Sequence of chain 1.B:
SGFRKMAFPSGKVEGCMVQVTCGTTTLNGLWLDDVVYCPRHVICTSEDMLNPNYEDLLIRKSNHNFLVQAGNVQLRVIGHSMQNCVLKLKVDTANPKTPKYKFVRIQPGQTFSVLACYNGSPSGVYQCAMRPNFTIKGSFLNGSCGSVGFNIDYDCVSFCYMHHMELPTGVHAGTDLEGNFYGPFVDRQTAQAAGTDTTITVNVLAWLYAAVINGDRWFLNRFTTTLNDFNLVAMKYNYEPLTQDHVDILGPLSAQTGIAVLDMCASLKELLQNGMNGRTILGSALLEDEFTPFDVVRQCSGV

Sequence of chain 1.A:
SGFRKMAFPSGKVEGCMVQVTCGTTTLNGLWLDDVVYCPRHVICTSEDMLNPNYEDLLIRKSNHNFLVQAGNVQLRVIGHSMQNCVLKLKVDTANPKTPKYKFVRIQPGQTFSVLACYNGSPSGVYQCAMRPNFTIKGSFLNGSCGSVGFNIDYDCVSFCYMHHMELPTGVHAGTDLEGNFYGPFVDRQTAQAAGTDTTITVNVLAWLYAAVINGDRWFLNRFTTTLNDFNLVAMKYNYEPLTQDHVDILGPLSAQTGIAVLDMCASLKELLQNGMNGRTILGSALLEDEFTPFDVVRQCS

Binding-site contacts:
Ligand atom C13 contacts residue GLY143 of chain 1.A at 3.8 Å.
Ligand atom N23 contacts residue GLU166 of chain 1.A at 3.0 Å (salt-bridge).
Ligand atom O40 contacts residue HIS41 of chain 1.A at 2.7 Å (h-bond).
Ligand atom C31 contacts residue GLU166 of chain 1.A at 3.8 Å.
Ligand atom N38 contacts residue CYS145 of chain 1.A at 3.3 Å (h-bond).
Ligand atom N36 contacts residue CYS145 of chain 1.A at 3.7 Å.
Ligand atom C20 contacts residue HIS164 of chain 1.A at 3.7 Å.
Ligand atom O48 contacts residue HIS172 of chain 1.A at 3.7 Å.
Ligand atom N49 contacts residue PHE140 of chain 1.A at 3.1 Å (h-bond).
Ligand atom C31 contacts residue LEU167 of chain 1.A at 3.6 Å (hydrophobic).
Ligand atom C47 contacts residue GLU166 of chain 1.A at 3.7 Å.
Ligand atom O22 contacts residue GLU166 of chain 1.A at 3.0 Å (salt-bridge).
Ligand atom O41 contacts residue SER144 of chain 1.A at 3.0 Å (h-bond).
Ligand atom O41 contacts residue GLY143 of chain 1.A at 3.0 Å (h-bond).
Ligand atom C40 contacts residue CYS145 of chain 1.A at 2.8 Å (hydrophobic).
Ligand atom O22 contacts residue MET165 of chain 1.A at 3.3 Å.
Ligand atom O48 contacts residue PHE140 of chain 1.A at 3.4 Å.
Ligand atom C35 contacts residue CYS145 of chain 1.A at 2.7 Å (hydrophobic).
Ligand atom C13 contacts residue THR26 of chain 1.A at 3.5 Å.
Ligand atom C14 contacts residue GLY143 of chain 1.A at 3.6 Å.
Ligand atom C17 contacts residue GLN189 of chain 1.A at 3.6 Å.
Ligand atom C57 contacts residue CYS145 of chain 1.A at 1.8 Å (hydrophobic).
Ligand atom C30 contacts residue HIS41 of chain 1.A at 3.7 Å.
Ligand atom O41 contacts residue CYS145 of chain 1.A at 2.9 Å (h-bond).
Ligand atom C35 contacts residue GLY143 of chain 1.A at 3.8 Å.
Ligand atom C42 contacts residue CYS145 of chain 1.A at 3.1 Å (hydrophobic).
Ligand atom C51 contacts residue ASN142 of chain 1.A at 3.6 Å.
Ligand atom C25 contacts residue ASN142 of chain 1.A at 3.7 Å.
Ligand atom O25 contacts residue GLU166 of chain 1.A at 3.7 Å.
Ligand atom C54 contacts residue ASN142 of chain 1.A at 3.4 Å.
Ligand atom C51 contacts residue LEU141 of chain 1.A at 3.7 Å (hydrophobic).
Ligand atom C47 contacts residue HIS163 of chain 1.A at 3.7 Å.
Ligand atom N38 contacts residue HIS164 of chain 1.A at 3.0 Å (h-bond).
Ligand atom O48 contacts residue GLU166 of chain 1.A at 3.8 Å.
Ligand atom C30 contacts residue ASP187 of chain 1.A at 3.8 Å.
Ligand atom C23 contacts residue ASN142 of chain 1.A at 3.6 Å.
Ligand atom O40 contacts residue CYS145 of chain 1.A at 2.6 Å (h-bond).
Ligand atom N49 contacts residue GLU166 of chain 1.A at 3.3 Å (salt-bridge).
Ligand atom C24 contacts residue GLU166 of chain 1.A at 3.7 Å.
Ligand atom O48 contacts residue HIS163 of chain 1.A at 2.6 Å (h-bond).

The small molecule below binds the protein below.
Small molecule (SMILES): CC(C)(C)OC(=O)Nc1cccn([C@@H](CC2CC2)C(=O)N[C@@H](C[C@@H]2CCNC2=O)[C@@H](O)C(=O)NCc2ccccc2)c1=O